Binding-site contacts:
Ligand atom C6 contacts residue GLN161 of chain 1.C at 4.2 Å.
Ligand atom C19 contacts residue PHE164 of chain 1.C at 3.6 Å (hydrophobic).
Ligand atom C15 contacts residue LEU160 of chain 1.C at 4.1 Å (hydrophobic).
Ligand atom C23 contacts residue ARG156 of chain 1.C at 3.7 Å.
Ligand atom C4 contacts residue PHE164 of chain 1.C at 3.8 Å (hydrophobic).
Ligand atom C21 contacts residue PHE1 of chain 1.J at 3.6 Å (hydrophobic).
Ligand atom C18 contacts residue LEU160 of chain 1.C at 4.3 Å (hydrophobic).
Ligand atom C7 contacts residue LEU160 of chain 1.C at 4.3 Å (hydrophobic).
Ligand atom C24 contacts residue ARG156 of chain 1.C at 3.1 Å.
Ligand atom C16 contacts residue LYS157 of chain 1.C at 4.4 Å.
Ligand atom O26 contacts residue PHE225 of chain 1.C at 4.2 Å.
Ligand atom C6 contacts residue PHE164 of chain 1.C at 3.9 Å (hydrophobic).
Ligand atom C15 contacts residue LYS157 of chain 1.C at 4.2 Å.
Ligand atom O26 contacts residue ARG156 of chain 1.C at 2.7 Å (salt-bridge).
Ligand atom C7 contacts residue GLN161 of chain 1.C at 4.0 Å.
Ligand atom C5 contacts residue PHE164 of chain 1.C at 3.7 Å (hydrophobic).
Ligand atom C20 contacts residue PHE1 of chain 1.J at 4.4 Å (hydrophobic).
Ligand atom O25 contacts residue ARG156 of chain 1.C at 2.9 Å (salt-bridge).
Ligand atom C18 contacts residue LEU223 of chain 1.C at 3.6 Å (hydrophobic).
Ligand atom C19 contacts residue PHE219 of chain 1.C at 3.9 Å (hydrophobic).
Ligand atom O26 contacts residue PHE1 of chain 1.J at 4.0 Å.
Ligand atom C16 contacts residue LEU160 of chain 1.C at 4.3 Å (hydrophobic).
Ligand atom O7 contacts residue GLN161 of chain 1.C at 4.3 Å.
Ligand atom O25 contacts residue PHE1 of chain 1.J at 2.8 Å (h-bond).
Ligand atom C3 contacts residue PHE164 of chain 1.C at 4.4 Å (hydrophobic).
Ligand atom C24 contacts residue PHE1 of chain 1.J at 3.7 Å (hydrophobic).

Sequence of chain 1.C:
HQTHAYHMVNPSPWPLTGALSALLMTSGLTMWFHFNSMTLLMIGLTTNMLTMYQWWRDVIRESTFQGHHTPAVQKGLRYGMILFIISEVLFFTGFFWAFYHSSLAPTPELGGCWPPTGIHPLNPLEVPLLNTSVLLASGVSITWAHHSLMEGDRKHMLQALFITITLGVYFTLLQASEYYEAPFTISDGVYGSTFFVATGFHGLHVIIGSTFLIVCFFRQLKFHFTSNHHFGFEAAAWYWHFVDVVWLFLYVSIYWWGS

This protein binds this small molecule.
Small molecule (SMILES): C[C@H](CCC(=O)O)[C@H]1CC[C@H]2[C@@H]3[C@H](O)C[C@@H]4C[C@H](O)CC[C@]4(C)[C@H]3C[C@H](O)[C@]12C

Sequence of chain 1.J:
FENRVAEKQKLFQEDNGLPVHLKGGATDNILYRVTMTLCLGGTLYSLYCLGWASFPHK